Sequence of chain 1.D:
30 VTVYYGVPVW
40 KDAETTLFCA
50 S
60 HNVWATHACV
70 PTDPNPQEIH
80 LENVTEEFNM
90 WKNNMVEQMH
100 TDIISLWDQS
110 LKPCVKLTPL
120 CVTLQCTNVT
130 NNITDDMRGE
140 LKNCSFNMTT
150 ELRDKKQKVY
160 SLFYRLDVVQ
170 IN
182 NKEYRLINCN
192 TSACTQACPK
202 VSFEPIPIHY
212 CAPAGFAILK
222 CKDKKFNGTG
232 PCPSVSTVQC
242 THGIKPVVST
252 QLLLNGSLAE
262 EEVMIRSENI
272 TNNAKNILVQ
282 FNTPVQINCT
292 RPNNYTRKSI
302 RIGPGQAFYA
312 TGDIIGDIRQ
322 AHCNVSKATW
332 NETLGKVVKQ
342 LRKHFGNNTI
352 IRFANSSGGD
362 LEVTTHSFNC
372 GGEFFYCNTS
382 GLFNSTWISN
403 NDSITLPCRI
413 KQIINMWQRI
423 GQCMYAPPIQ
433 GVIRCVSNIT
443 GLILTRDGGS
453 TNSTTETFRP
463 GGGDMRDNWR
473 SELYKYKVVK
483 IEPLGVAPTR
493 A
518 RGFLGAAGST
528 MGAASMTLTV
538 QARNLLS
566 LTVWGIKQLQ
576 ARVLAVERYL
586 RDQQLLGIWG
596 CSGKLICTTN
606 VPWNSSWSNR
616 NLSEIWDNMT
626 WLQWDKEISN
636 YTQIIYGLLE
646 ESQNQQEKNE

This small molecule binds to this protein.
Small molecule (SMILES): CC(=O)N[C@H]1[C@H](O[C@H]2[C@H](O)[C@@H](NC(C)=O)CO[C@@H]2CO)O[C@H](CO)[C@@H](O[C@@H]2O[C@H](CO)[C@@H](O)[C@H](O[C@H]3O[C@H](CO)[C@@H](O)[C@H](O)[C@@H]3O)[C@@H]2O)[C@@H]1O

Binding-site contacts:
Ligand atom C1 contacts residue SER439 of chain 1.D at 4.2 Å.
Ligand atom C1 contacts residue ASN256 of chain 1.D at 1.4 Å.
Ligand atom O5 contacts residue VAL438 of chain 1.D at 4.2 Å.
Ligand atom O7 contacts residue ASN256 of chain 1.D at 4.2 Å.
Ligand atom C3 contacts residue ASN256 of chain 1.D at 3.7 Å.
Ligand atom N2 contacts residue SER439 of chain 1.D at 4.1 Å.
Ligand atom C4 contacts residue VAL438 of chain 1.D at 4.0 Å (hydrophobic).
Ligand atom C3 contacts residue VAL438 of chain 1.D at 3.6 Å (hydrophobic).
Ligand atom C8 contacts residue LEU255 of chain 1.D at 3.6 Å (hydrophobic).
Ligand atom N2 contacts residue ASN256 of chain 1.D at 2.9 Å (h-bond).
Ligand atom O7 contacts residue CYS437 of chain 1.D at 4.3 Å.
Ligand atom O5 contacts residue ASN256 of chain 1.D at 2.4 Å (h-bond).
Ligand atom O7 contacts residue VAL438 of chain 1.D at 4.0 Å.
Ligand atom C8 contacts residue VAL438 of chain 1.D at 3.6 Å (hydrophobic).
Ligand atom C2 contacts residue ASN256 of chain 1.D at 2.4 Å.
Ligand atom C7 contacts residue ASN256 of chain 1.D at 3.8 Å.
Ligand atom C6 contacts residue NAG1 of chain 1.SA at 4.1 Å.
Ligand atom O6 contacts residue GLY372 of chain 1.D at 4.3 Å.
Ligand atom C2 contacts residue VAL438 of chain 1.D at 4.3 Å (hydrophobic).
Ligand atom C8 contacts residue NAG1 of chain 1.SA at 3.9 Å.
Ligand atom C5 contacts residue ASN256 of chain 1.D at 3.7 Å.
Ligand atom C5 contacts residue VAL438 of chain 1.D at 3.6 Å (hydrophobic).
Ligand atom C4 contacts residue ASN256 of chain 1.D at 4.2 Å.
Ligand atom C7 contacts residue VAL438 of chain 1.D at 4.0 Å (hydrophobic).
Ligand atom O7 contacts residue PRO206 of chain 1.D at 4.0 Å.
Ligand atom O7 contacts residue ASN370 of chain 1.D at 4.4 Å.
Ligand atom C8 contacts residue VAL248 of chain 1.D at 4.2 Å (hydrophobic).
Ligand atom O6 contacts residue SER203 of chain 1.D at 4.2 Å.
Ligand atom C8 contacts residue ASN370 of chain 1.D at 4.2 Å.
Ligand atom O4 contacts residue VAL438 of chain 1.D at 4.0 Å.
Ligand atom C1 contacts residue VAL438 of chain 1.D at 4.0 Å (hydrophobic).